Sequence of chain 1.I:
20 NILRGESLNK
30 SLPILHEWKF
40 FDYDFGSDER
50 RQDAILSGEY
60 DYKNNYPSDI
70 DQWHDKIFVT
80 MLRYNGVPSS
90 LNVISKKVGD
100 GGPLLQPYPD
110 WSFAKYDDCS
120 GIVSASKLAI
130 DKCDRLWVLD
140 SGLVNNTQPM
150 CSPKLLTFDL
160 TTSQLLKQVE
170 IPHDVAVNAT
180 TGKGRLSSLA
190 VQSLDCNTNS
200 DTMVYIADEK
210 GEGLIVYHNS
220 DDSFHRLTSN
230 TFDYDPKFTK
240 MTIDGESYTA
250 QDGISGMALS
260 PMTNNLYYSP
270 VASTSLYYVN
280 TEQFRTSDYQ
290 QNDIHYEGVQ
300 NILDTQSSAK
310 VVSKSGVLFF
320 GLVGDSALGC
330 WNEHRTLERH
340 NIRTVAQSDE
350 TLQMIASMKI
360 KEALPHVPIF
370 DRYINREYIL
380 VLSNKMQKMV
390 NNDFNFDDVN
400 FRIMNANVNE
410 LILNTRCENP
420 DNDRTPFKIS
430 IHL

Binding-site contacts:
Ligand atom O5 contacts residue ASN28 of chain 1.I at 2.4 Å (h-bond).
Ligand atom C5 contacts residue ASN28 of chain 1.I at 3.7 Å.
Ligand atom C4 contacts residue ASN28 of chain 1.I at 4.2 Å.
Ligand atom C1 contacts residue ASN28 of chain 1.I at 1.4 Å.
Ligand atom C2 contacts residue ASN28 of chain 1.I at 2.5 Å.
Ligand atom C3 contacts residue ASN28 of chain 1.I at 3.8 Å.
Ligand atom N2 contacts residue ASN28 of chain 1.I at 2.9 Å (h-bond).
Ligand atom C7 contacts residue ASN28 of chain 1.I at 3.8 Å.
Ligand atom O7 contacts residue ASN28 of chain 1.I at 4.3 Å.

A small-molecule ligand and the protein it binds are described below.
Small molecule (SMILES): CC(=O)N[C@@H]1[C@@H](O)[C@H](O)[C@@H](CO)O[C@H]1O